The small molecule below binds the protein below.
Small molecule (SMILES): CC(=O)N[C@@H]1[C@@H](O)[C@H](O)[C@@H](CO)O[C@H]1O

Sequence of chain 1.J:
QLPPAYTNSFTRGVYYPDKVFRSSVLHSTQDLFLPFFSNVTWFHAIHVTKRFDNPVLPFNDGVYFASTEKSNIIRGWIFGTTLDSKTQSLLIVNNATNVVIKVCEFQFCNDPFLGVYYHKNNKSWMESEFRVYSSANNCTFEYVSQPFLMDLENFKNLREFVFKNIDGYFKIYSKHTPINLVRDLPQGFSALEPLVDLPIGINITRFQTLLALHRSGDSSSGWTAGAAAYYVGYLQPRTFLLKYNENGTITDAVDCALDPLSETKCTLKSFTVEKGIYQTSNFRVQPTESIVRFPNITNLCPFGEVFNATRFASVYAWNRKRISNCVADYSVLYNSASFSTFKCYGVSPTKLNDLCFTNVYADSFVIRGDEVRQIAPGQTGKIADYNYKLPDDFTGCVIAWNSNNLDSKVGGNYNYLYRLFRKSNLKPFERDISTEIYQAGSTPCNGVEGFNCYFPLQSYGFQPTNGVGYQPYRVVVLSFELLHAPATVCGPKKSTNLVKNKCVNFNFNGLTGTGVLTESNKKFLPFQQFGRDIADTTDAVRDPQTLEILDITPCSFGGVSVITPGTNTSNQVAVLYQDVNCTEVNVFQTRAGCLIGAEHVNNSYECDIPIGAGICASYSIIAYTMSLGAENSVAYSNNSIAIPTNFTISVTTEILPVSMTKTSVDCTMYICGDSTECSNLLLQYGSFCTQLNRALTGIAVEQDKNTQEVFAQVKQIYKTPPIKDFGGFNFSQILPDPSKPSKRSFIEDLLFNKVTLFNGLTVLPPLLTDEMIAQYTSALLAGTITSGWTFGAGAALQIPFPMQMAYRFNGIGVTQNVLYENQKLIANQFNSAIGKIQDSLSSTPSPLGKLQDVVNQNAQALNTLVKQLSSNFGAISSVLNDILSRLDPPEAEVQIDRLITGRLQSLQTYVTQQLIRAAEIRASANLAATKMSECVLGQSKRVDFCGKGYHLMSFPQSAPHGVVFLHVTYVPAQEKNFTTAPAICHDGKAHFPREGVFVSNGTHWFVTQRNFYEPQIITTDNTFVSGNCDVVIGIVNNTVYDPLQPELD

Binding-site contacts:
Ligand atom C7 contacts residue LYS1073 of chain 1.J at 4.5 Å.
Ligand atom C3 contacts residue ASN1074 of chain 1.J at 3.8 Å.
Ligand atom C6 contacts residue ALA706 of chain 1.J at 3.7 Å (hydrophobic).
Ligand atom C8 contacts residue LYS1073 of chain 1.J at 3.5 Å.
Ligand atom C5 contacts residue ALA706 of chain 1.J at 4.4 Å (hydrophobic).
Ligand atom C2 contacts residue ASN1074 of chain 1.J at 2.6 Å.
Ligand atom N2 contacts residue GLU1072 of chain 1.J at 4.5 Å.
Ligand atom C1 contacts residue ASN1074 of chain 1.J at 1.4 Å.
Ligand atom O5 contacts residue ASN1074 of chain 1.J at 2.5 Å (h-bond).
Ligand atom C5 contacts residue ASN1074 of chain 1.J at 3.7 Å.
Ligand atom N2 contacts residue ASN1074 of chain 1.J at 3.0 Å (h-bond).
Ligand atom C4 contacts residue ASN1074 of chain 1.J at 4.3 Å.
Ligand atom C7 contacts residue ASN1074 of chain 1.J at 3.7 Å.
Ligand atom C8 contacts residue GLU1072 of chain 1.J at 3.5 Å.
Ligand atom O7 contacts residue ASN1074 of chain 1.J at 4.1 Å.
Ligand atom C8 contacts residue ASN1074 of chain 1.J at 4.1 Å.